The small molecule below binds the protein below.
Small molecule (SMILES): CC(=O)N[C@H]1[C@H](O[C@H]2[C@H](O)[C@@H](NC(C)=O)CO[C@@H]2CO)O[C@H](CO)[C@@H](O)[C@@H]1O

Binding-site contacts:
Ligand atom C6 contacts residue PHE982 of chain 1.C at 3.3 Å (hydrophobic).
Ligand atom C3 contacts residue ASN895 of chain 1.C at 3.7 Å.
Ligand atom C5 contacts residue LEU591 of chain 1.C at 3.9 Å (hydrophobic).
Ligand atom O6 contacts residue ALA893 of chain 1.C at 4.4 Å.
Ligand atom O7 contacts residue ASN895 of chain 1.C at 3.4 Å (h-bond).
Ligand atom C5 contacts residue ASN895 of chain 1.C at 3.8 Å.
Ligand atom C1 contacts residue ASN895 of chain 1.C at 1.4 Å.
Ligand atom O5 contacts residue ASN895 of chain 1.C at 2.5 Å (h-bond).
Ligand atom O6 contacts residue PHE982 of chain 1.C at 3.7 Å.
Ligand atom C2 contacts residue ASN895 of chain 1.C at 2.3 Å.
Ligand atom C7 contacts residue ASN895 of chain 1.C at 3.2 Å.
Ligand atom C8 contacts residue ASN568 of chain 1.C at 3.9 Å.
Ligand atom O5 contacts residue LEU591 of chain 1.C at 4.3 Å.
Ligand atom O7 contacts residue ASN568 of chain 1.C at 4.4 Å.
Ligand atom N2 contacts residue ASN895 of chain 1.C at 2.6 Å (h-bond).
Ligand atom C8 contacts residue ASN895 of chain 1.C at 4.2 Å.
Ligand atom C6 contacts residue LEU591 of chain 1.C at 3.5 Å (hydrophobic).
Ligand atom C4 contacts residue ASN895 of chain 1.C at 4.3 Å.

Sequence of chain 1.C:
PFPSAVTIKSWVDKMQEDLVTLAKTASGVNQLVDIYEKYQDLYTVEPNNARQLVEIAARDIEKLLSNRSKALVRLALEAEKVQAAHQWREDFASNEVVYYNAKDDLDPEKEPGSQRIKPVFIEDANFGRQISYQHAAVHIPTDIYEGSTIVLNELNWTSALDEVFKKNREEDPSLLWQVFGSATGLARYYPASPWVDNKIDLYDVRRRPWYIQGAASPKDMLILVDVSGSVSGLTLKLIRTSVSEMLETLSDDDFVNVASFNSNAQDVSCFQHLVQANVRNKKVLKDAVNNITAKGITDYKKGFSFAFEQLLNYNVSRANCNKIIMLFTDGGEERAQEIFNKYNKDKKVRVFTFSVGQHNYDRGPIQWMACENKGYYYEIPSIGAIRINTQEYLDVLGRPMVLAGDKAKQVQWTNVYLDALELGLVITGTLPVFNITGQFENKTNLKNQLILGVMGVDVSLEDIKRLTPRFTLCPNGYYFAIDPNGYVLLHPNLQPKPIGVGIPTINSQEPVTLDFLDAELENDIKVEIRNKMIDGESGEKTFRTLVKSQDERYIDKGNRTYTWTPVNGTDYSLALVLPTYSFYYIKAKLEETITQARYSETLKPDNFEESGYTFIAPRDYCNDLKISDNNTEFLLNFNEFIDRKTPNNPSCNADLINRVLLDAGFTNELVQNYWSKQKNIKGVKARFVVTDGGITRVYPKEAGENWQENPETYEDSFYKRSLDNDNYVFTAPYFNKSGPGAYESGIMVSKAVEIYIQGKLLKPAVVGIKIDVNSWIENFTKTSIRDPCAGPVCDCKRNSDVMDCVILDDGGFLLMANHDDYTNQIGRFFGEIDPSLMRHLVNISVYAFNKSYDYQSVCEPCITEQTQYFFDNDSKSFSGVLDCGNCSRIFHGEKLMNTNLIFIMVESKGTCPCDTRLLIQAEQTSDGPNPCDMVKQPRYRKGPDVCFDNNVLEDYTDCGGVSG